Sequence of chain 1.D:
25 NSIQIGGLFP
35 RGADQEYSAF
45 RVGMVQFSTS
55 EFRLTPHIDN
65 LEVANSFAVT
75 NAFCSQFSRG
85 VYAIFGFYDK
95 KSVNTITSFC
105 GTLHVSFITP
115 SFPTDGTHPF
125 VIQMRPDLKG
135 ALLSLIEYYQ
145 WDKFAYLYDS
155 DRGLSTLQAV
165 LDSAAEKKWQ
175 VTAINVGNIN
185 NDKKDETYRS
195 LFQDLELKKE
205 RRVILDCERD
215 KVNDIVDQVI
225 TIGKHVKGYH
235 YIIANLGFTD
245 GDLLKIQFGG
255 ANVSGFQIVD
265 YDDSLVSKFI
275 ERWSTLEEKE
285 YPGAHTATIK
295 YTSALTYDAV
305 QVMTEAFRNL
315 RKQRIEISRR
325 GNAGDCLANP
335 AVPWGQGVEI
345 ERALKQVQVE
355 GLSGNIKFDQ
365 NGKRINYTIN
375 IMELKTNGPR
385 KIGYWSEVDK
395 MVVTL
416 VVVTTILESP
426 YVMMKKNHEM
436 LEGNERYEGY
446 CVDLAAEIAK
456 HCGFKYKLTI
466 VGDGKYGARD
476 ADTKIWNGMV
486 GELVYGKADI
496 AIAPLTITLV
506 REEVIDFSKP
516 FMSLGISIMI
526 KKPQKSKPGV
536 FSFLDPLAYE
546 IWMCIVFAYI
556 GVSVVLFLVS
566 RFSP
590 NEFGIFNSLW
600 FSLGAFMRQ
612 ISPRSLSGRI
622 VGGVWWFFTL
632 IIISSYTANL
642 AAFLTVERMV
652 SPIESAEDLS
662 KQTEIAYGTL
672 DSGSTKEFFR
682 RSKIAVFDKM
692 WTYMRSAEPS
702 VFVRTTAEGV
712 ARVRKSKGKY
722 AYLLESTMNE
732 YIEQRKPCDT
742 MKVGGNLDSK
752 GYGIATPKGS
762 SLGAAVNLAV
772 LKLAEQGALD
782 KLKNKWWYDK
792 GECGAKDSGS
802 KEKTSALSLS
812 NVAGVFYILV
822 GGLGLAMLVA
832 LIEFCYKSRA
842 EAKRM

This protein binds this small molecule.
Small molecule (SMILES): CC(=O)N[C@@H]1[C@@H](O)[C@H](O)[C@@H](CO)O[C@H]1O

Binding-site contacts:
Ligand atom C1 contacts residue ASN359 of chain 1.D at 3.4 Å.
Ligand atom C5 contacts residue ASN370 of chain 1.D at 3.7 Å.
Ligand atom C2 contacts residue ASN370 of chain 1.D at 2.5 Å.
Ligand atom O5 contacts residue ASN359 of chain 1.D at 2.5 Å (h-bond).
Ligand atom C4 contacts residue ASN370 of chain 1.D at 4.2 Å.
Ligand atom C6 contacts residue GLU354 of chain 1.D at 3.8 Å.
Ligand atom C4 contacts residue ASN359 of chain 1.D at 4.5 Å.
Ligand atom N2 contacts residue ASN370 of chain 1.D at 2.9 Å (h-bond).
Ligand atom C7 contacts residue ASN370 of chain 1.D at 3.2 Å.
Ligand atom O6 contacts residue GLU354 of chain 1.D at 2.7 Å (salt-bridge).
Ligand atom O7 contacts residue ASN370 of chain 1.D at 3.1 Å (h-bond).
Ligand atom C3 contacts residue ASN370 of chain 1.D at 3.8 Å.
Ligand atom O6 contacts residue ASN359 of chain 1.D at 2.8 Å (h-bond).
Ligand atom O5 contacts residue ASN370 of chain 1.D at 2.4 Å (h-bond).
Ligand atom C6 contacts residue ASN359 of chain 1.D at 3.6 Å.
Ligand atom C2 contacts residue ASN359 of chain 1.D at 4.3 Å.
Ligand atom C1 contacts residue ASN370 of chain 1.D at 1.4 Å.
Ligand atom C8 contacts residue ASN370 of chain 1.D at 4.4 Å.
Ligand atom C5 contacts residue ASN359 of chain 1.D at 3.6 Å.
Ligand atom O7 contacts residue GLN352 of chain 1.D at 4.4 Å.